Binding-site contacts:
Ligand atom OG1 contacts residue ARG184 of chain 1.A at 3.3 Å (salt-bridge).
Ligand atom OD1 contacts residue THR174 of chain 1.A at 3.6 Å.
Ligand atom O contacts residue THR174 of chain 1.A at 2.8 Å (h-bond).
Ligand atom C contacts residue THR174 of chain 1.A at 3.6 Å.
Ligand atom O contacts residue ARG172 of chain 1.A at 3.5 Å.
Ligand atom CZ contacts residue VAL181 of chain 1.A at 3.7 Å (hydrophobic).
Ligand atom O contacts residue GLY173 of chain 1.A at 3.6 Å.
Ligand atom CD2 contacts residue LEU166 of chain 1.A at 3.5 Å (hydrophobic).
Ligand atom CZ3 contacts residue GLY173 of chain 1.A at 3.7 Å.
Ligand atom N contacts residue THR174 of chain 1.A at 3.4 Å (h-bond).
Ligand atom CD contacts residue THR174 of chain 1.A at 3.5 Å.
Ligand atom OE1 contacts residue THR174 of chain 1.A at 3.8 Å.
Ligand atom N contacts residue ARG172 of chain 1.A at 2.9 Å (salt-bridge).
Ligand atom O contacts residue ARG172 of chain 1.A at 2.6 Å (salt-bridge).
Ligand atom CE2 contacts residue ARG172 of chain 1.A at 3.5 Å.
Ligand atom CG contacts residue ARG172 of chain 1.A at 3.5 Å.
Ligand atom CZ3 contacts residue VAL181 of chain 1.A at 3.8 Å (hydrophobic).
Ligand atom CG contacts residue THR174 of chain 1.A at 3.7 Å.
Ligand atom CZ3 contacts residue ARG182 of chain 1.A at 3.5 Å.
Ligand atom CB contacts residue GLN167 of chain 1.A at 3.6 Å.
Ligand atom O contacts residue MET171 of chain 1.A at 3.3 Å.
Ligand atom C contacts residue ARG172 of chain 1.A at 3.6 Å.
Ligand atom O contacts residue GLN167 of chain 1.A at 3.5 Å.
Ligand atom C contacts residue GLN167 of chain 1.A at 3.4 Å.
Ligand atom CG contacts residue ARG182 of chain 1.A at 3.6 Å.
Ligand atom O contacts residue PRO176 of chain 1.A at 3.8 Å.
Ligand atom OXT contacts residue GLN167 of chain 1.A at 2.8 Å (h-bond).
Ligand atom C contacts residue ARG172 of chain 1.A at 3.8 Å.
Ligand atom OE2 contacts residue THR174 of chain 1.A at 3.7 Å.
Ligand atom CA contacts residue ARG172 of chain 1.A at 3.5 Å.
Ligand atom CZ contacts residue ARG172 of chain 1.A at 3.4 Å.
Ligand atom CZ2 contacts residue HIS177 of chain 1.A at 3.8 Å.
Ligand atom CE3 contacts residue GLY173 of chain 1.A at 3.5 Å.
Ligand atom OE2 contacts residue ARG172 of chain 1.A at 3.1 Å (salt-bridge).
Ligand atom NE1 contacts residue ARG182 of chain 1.A at 3.7 Å.
Ligand atom CE2 contacts residue MET171 of chain 1.A at 3.8 Å (hydrophobic).
Ligand atom NE1 contacts residue HIS177 of chain 1.A at 3.5 Å.
Ligand atom CD2 contacts residue PHE170 of chain 1.A at 3.7 Å (hydrophobic).
Ligand atom CE1 contacts residue ARG172 of chain 1.A at 3.7 Å.
Ligand atom CD1 contacts residue ARG182 of chain 1.A at 3.5 Å.

This protein binds this small molecule.
Small molecule (SMILES): CC(=O)N[C@@H](CC(N)=O)C(=O)N[C@@H](CC1=c2ccccc2=NC1)C(=O)N[C@@H](CCC(=O)O)C(=O)N[C@H](C(=O)N[C@@H](Cc1ccccc1)C(=O)O)[C@@H](C)O

Sequence of chain 1.A:
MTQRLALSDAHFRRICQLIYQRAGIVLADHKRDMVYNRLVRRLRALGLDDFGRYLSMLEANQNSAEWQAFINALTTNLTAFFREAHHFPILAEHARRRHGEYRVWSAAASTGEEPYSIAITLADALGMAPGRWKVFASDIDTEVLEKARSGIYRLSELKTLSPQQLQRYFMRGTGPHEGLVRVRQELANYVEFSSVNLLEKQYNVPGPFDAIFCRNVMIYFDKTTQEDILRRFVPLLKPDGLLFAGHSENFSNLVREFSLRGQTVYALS